Sequence of chain 24.A:
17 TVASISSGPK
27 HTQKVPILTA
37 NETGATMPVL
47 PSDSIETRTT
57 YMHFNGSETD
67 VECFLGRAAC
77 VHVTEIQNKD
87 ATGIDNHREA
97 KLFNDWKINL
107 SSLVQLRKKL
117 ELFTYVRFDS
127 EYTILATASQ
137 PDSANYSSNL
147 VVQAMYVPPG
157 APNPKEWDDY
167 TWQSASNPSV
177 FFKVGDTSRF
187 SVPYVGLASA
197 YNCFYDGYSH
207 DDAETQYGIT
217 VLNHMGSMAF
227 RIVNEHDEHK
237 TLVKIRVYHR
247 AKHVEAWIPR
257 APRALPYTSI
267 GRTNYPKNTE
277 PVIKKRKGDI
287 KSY

This protein binds this small molecule.
Small molecule (SMILES): Cc1cc(CCCCCOc2ccc(C3=NCCO3)cc2)on1

Binding-site contacts:
Ligand atom C1C contacts residue TYR128 of chain 24.A at 3.7 Å (hydrophobic).
Ligand atom O1A contacts residue PHE186 of chain 24.A at 3.0 Å.
Ligand atom C5B contacts residue PHE186 of chain 24.A at 3.9 Å (hydrophobic).
Ligand atom C4A contacts residue PRO174 of chain 24.A at 3.1 Å (hydrophobic).
Ligand atom C4B contacts residue PHE186 of chain 24.A at 3.6 Å (hydrophobic).
Ligand atom C4 contacts residue LEU106 of chain 24.A at 3.9 Å (hydrophobic).
Ligand atom C6B contacts residue ILE104 of chain 24.A at 3.6 Å (hydrophobic).
Ligand atom C5B contacts residue MET224 of chain 24.A at 3.8 Å (hydrophobic).
Ligand atom C2A contacts residue TYR152 of chain 24.A at 3.6 Å (hydrophobic).
Ligand atom N2 contacts residue LEU106 of chain 24.A at 3.8 Å.
Ligand atom O1 contacts residue MET221 of chain 24.A at 3.9 Å.
Ligand atom C4B contacts residue TYR152 of chain 24.A at 3.8 Å (hydrophobic).
Ligand atom O1B contacts residue ILE104 of chain 24.A at 3.9 Å.
Ligand atom C1B contacts residue TYR128 of chain 24.A at 3.6 Å (hydrophobic).
Ligand atom C1B contacts residue VAL188 of chain 24.A at 3.8 Å (hydrophobic).
Ligand atom C4C contacts residue VAL191 of chain 24.A at 3.0 Å (hydrophobic).
Ligand atom N2 contacts residue ASN219 of chain 24.A at 3.8 Å.
Ligand atom C5 contacts residue LEU106 of chain 24.A at 3.8 Å (hydrophobic).
Ligand atom C6B contacts residue TYR128 of chain 24.A at 3.3 Å (hydrophobic).
Ligand atom C1C contacts residue LEU106 of chain 24.A at 3.8 Å (hydrophobic).
Ligand atom C3 contacts residue ASN219 of chain 24.A at 4.0 Å.
Ligand atom C1B contacts residue ILE104 of chain 24.A at 4.0 Å (hydrophobic).
Ligand atom C2C contacts residue TYR197 of chain 24.A at 3.7 Å (hydrophobic).
Ligand atom N3A contacts residue PRO174 of chain 24.A at 3.7 Å.
Ligand atom N3A contacts residue PHE186 of chain 24.A at 4.0 Å.
Ligand atom C5C contacts residue VAL191 of chain 24.A at 3.8 Å (hydrophobic).
Ligand atom C31 contacts residue ASN219 of chain 24.A at 3.3 Å.
Ligand atom O1 contacts residue LEU106 of chain 24.A at 3.7 Å.
Ligand atom C5A contacts residue VAL176 of chain 24.A at 3.6 Å (hydrophobic).
Ligand atom C4 contacts residue TYR197 of chain 24.A at 3.8 Å (hydrophobic).
Ligand atom C3C contacts residue TYR128 of chain 24.A at 3.4 Å (hydrophobic).
Ligand atom C4C contacts residue VAL188 of chain 24.A at 3.7 Å (hydrophobic).
Ligand atom C5A contacts residue PHE186 of chain 24.A at 3.5 Å (hydrophobic).
Ligand atom C3B contacts residue TYR152 of chain 24.A at 3.7 Å (hydrophobic).
Ligand atom C2A contacts residue PHE186 of chain 24.A at 3.3 Å (hydrophobic).
Ligand atom O1B contacts residue TYR128 of chain 24.A at 3.4 Å (h-bond).
Ligand atom N3A contacts residue ALA24 of chain 24.C at 3.8 Å.
Ligand atom C2B contacts residue VAL188 of chain 24.A at 3.5 Å (hydrophobic).
Ligand atom C3B contacts residue VAL188 of chain 24.A at 3.8 Å (hydrophobic).
Ligand atom N3A contacts residue TYR152 of chain 24.A at 3.5 Å.

Sequence of chain 24.C:
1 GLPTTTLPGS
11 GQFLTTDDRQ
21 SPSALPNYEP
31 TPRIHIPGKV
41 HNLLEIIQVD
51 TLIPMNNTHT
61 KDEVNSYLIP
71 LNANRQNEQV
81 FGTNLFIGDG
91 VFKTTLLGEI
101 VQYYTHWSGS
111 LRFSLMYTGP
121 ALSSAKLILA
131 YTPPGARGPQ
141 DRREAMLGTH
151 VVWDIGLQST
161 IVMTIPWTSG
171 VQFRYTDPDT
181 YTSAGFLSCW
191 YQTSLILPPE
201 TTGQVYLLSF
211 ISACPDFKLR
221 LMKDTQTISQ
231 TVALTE